Sequence of chain 1.E:
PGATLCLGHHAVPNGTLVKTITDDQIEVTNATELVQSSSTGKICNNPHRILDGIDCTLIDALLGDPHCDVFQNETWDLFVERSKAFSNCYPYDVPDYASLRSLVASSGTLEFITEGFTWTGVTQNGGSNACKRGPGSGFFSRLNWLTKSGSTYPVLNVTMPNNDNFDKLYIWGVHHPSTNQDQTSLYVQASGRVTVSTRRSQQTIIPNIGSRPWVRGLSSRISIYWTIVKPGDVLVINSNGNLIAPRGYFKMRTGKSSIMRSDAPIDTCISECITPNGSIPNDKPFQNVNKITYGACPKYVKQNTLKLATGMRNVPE

This protein binds this small molecule.
Small molecule (SMILES): CC(=O)N[C@H]1[C@H](O[C@H]2[C@H](O)[C@@H](NC(C)=O)CO[C@@H]2CO)O[C@H](CO)[C@@H](O[C@@H]2O[C@H](CO[C@H]3O[C@H](CO)[C@@H](O)[C@H](O)[C@@H]3O)[C@@H](O)[C@H](O[C@H]3O[C@H](CO)[C@@H](O)[C@H](O)[C@@H]3O)[C@@H]2O)[C@@H]1O

Sequence of chain 1.A:
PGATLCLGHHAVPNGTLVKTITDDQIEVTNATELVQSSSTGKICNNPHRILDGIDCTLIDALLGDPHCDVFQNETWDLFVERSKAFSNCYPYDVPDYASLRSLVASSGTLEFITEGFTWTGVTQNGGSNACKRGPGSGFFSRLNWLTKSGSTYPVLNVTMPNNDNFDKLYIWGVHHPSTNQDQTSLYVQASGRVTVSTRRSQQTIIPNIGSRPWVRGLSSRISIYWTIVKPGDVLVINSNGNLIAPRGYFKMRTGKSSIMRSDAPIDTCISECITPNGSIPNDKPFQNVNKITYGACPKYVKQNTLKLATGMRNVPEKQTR

Binding-site contacts:
Ligand atom O6 contacts residue THR161 of chain 1.E at 4.1 Å.
Ligand atom C2 contacts residue ASN159 of chain 1.E at 2.5 Å.
Ligand atom O2 contacts residue ARG201 of chain 1.E at 3.9 Å.
Ligand atom C8 contacts residue VAL236 of chain 1.E at 4.1 Å (hydrophobic).
Ligand atom O5 contacts residue ASN159 of chain 1.E at 2.2 Å (h-bond).
Ligand atom C1 contacts residue ASN159 of chain 1.E at 1.4 Å.
Ligand atom C1 contacts residue TRP216 of chain 1.A at 4.1 Å (hydrophobic).
Ligand atom C3 contacts residue ARG201 of chain 1.E at 3.7 Å.
Ligand atom C7 contacts residue TRP216 of chain 1.A at 3.9 Å (hydrophobic).
Ligand atom O4 contacts residue ARG201 of chain 1.E at 3.8 Å.
Ligand atom C4 contacts residue ARG201 of chain 1.E at 3.6 Å.
Ligand atom C5 contacts residue ASN159 of chain 1.E at 3.6 Å.
Ligand atom O7 contacts residue ASN159 of chain 1.E at 3.9 Å.
Ligand atom C8 contacts residue THR161 of chain 1.E at 3.4 Å.
Ligand atom O6 contacts residue TRP216 of chain 1.A at 3.8 Å.
Ligand atom O6 contacts residue TRP216 of chain 1.A at 3.9 Å.
Ligand atom O3 contacts residue TRP216 of chain 1.A at 3.6 Å.
Ligand atom C3 contacts residue TRP216 of chain 1.A at 4.1 Å (hydrophobic).
Ligand atom C2 contacts residue SER213 of chain 1.A at 3.6 Å.
Ligand atom C3 contacts residue TRP216 of chain 1.A at 4.2 Å (hydrophobic).
Ligand atom O7 contacts residue TRP216 of chain 1.A at 2.9 Å (h-bond).
Ligand atom C7 contacts residue SER213 of chain 1.A at 3.8 Å.
Ligand atom C4 contacts residue ASN159 of chain 1.E at 4.2 Å.
Ligand atom N2 contacts residue ASN159 of chain 1.E at 3.0 Å (h-bond).
Ligand atom C4 contacts residue TRP216 of chain 1.A at 3.8 Å (hydrophobic).
Ligand atom O7 contacts residue ARG214 of chain 1.A at 4.1 Å.
Ligand atom C1 contacts residue SER213 of chain 1.A at 3.6 Å.
Ligand atom O4 contacts residue TRP216 of chain 1.A at 3.8 Å.
Ligand atom C2 contacts residue TRP216 of chain 1.A at 3.9 Å (hydrophobic).
Ligand atom C7 contacts residue ASN159 of chain 1.E at 3.6 Å.
Ligand atom C8 contacts residue SER213 of chain 1.A at 3.8 Å.
Ligand atom C5 contacts residue TRP216 of chain 1.A at 4.2 Å (hydrophobic).
Ligand atom O3 contacts residue ARG201 of chain 1.E at 2.8 Å (salt-bridge).
Ligand atom O3 contacts residue TRP216 of chain 1.A at 3.4 Å (h-bond).
Ligand atom C3 contacts residue TRP216 of chain 1.A at 4.1 Å (hydrophobic).
Ligand atom C6 contacts residue THR161 of chain 1.E at 3.6 Å.
Ligand atom C3 contacts residue SER213 of chain 1.A at 3.9 Å.
Ligand atom N2 contacts residue SER213 of chain 1.A at 2.9 Å (h-bond).
Ligand atom O7 contacts residue PRO215 of chain 1.A at 3.4 Å.
Ligand atom C3 contacts residue ASN159 of chain 1.E at 3.8 Å.